Sequence of chain 1.A:
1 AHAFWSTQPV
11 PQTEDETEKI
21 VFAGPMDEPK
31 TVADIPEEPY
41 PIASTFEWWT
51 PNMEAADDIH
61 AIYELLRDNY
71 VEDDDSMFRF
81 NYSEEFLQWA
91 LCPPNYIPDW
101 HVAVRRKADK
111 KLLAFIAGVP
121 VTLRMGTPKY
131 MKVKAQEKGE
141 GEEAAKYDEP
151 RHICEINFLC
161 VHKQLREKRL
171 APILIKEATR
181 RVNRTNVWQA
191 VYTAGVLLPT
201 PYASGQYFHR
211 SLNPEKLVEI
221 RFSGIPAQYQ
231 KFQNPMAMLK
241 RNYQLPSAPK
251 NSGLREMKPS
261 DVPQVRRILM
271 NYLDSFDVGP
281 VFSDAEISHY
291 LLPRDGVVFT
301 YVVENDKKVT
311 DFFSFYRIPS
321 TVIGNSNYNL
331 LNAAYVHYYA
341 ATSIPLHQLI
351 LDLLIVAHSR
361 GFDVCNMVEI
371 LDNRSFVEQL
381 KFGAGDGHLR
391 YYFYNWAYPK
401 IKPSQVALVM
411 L

Binding-site contacts:
Ligand atom C18 contacts residue PHE80 of chain 1.A at 3.6 Å (hydrophobic).
Ligand atom C16 contacts residue TYR316 of chain 1.A at 3.9 Å (hydrophobic).
Ligand atom O1 contacts residue PHE80 of chain 1.A at 3.7 Å.
Ligand atom C19 contacts residue TYR82 of chain 1.A at 3.6 Å (hydrophobic).
Ligand atom C11 contacts residue TYR207 of chain 1.A at 3.7 Å (hydrophobic).
Ligand atom C13 contacts residue TYR335 of chain 1.A at 3.6 Å (hydrophobic).
Ligand atom C contacts residue PHE78 of chain 1.A at 3.4 Å (hydrophobic).
Ligand atom C4 contacts residue PHE80 of chain 1.A at 3.8 Å (hydrophobic).
Ligand atom C16 contacts residue MET410 of chain 1.A at 3.6 Å (hydrophobic).
Ligand atom N1 contacts residue TYR207 of chain 1.A at 3.7 Å.
Ligand atom C2 contacts residue SER320 of chain 1.A at 3.5 Å.
Ligand atom N2 contacts residue LEU411 of chain 1.A at 2.8 Å (h-bond).
Ligand atom CL contacts residue PHE208 of chain 1.A at 3.4 Å.
Ligand atom C8 contacts residue TYR207 of chain 1.A at 3.5 Å (hydrophobic).
Ligand atom C3 contacts residue VAL71 of chain 1.A at 3.4 Å (hydrophobic).
Ligand atom O1 contacts residue TYR207 of chain 1.A at 3.5 Å (h-bond).
Ligand atom C12 contacts residue VAL368 of chain 1.A at 3.8 Å (hydrophobic).
Ligand atom C3 contacts residue PHE80 of chain 1.A at 3.8 Å (hydrophobic).
Ligand atom C4 contacts residue VAL71 of chain 1.A at 3.7 Å (hydrophobic).
Ligand atom C17 contacts residue MET410 of chain 1.A at 3.8 Å (hydrophobic).
Ligand atom O contacts residue PHE78 of chain 1.A at 3.4 Å.
Ligand atom C19 contacts residue TYR316 of chain 1.A at 3.8 Å (hydrophobic).
Ligand atom CL contacts residue HIS209 of chain 1.A at 3.6 Å.
Ligand atom C10 contacts residue TYR207 of chain 1.A at 3.6 Å (hydrophobic).
Ligand atom N contacts residue TYR207 of chain 1.A at 3.4 Å (h-bond).
Ligand atom C19 contacts residue LEU411 of chain 1.A at 3.6 Å (hydrophobic).
Ligand atom C15 contacts residue TYR316 of chain 1.A at 3.6 Å (hydrophobic).
Ligand atom C19 contacts residue ILE318 of chain 1.A at 3.7 Å (hydrophobic).
Ligand atom C18 contacts residue TYR82 of chain 1.A at 3.2 Å (hydrophobic).
Ligand atom N2 contacts residue TYR82 of chain 1.A at 3.7 Å.
Ligand atom C14 contacts residue TYR335 of chain 1.A at 3.8 Å (hydrophobic).
Ligand atom C contacts residue PHE222 of chain 1.A at 3.5 Å (hydrophobic).
Ligand atom C2 contacts residue PHE78 of chain 1.A at 3.8 Å (hydrophobic).
Ligand atom C16 contacts residue LEU411 of chain 1.A at 3.7 Å (hydrophobic).
Ligand atom CL contacts residue ASN366 of chain 1.A at 3.6 Å.
Ligand atom C18 contacts residue LEU411 of chain 1.A at 3.7 Å (hydrophobic).
Ligand atom CL contacts residue MET367 of chain 1.A at 3.4 Å.
Ligand atom C17 contacts residue LEU411 of chain 1.A at 3.5 Å (hydrophobic).
Ligand atom CL contacts residue TYR207 of chain 1.A at 3.5 Å.
Ligand atom C7 contacts residue TYR207 of chain 1.A at 3.6 Å (hydrophobic).

A small-molecule ligand and the protein it binds are described below.
Small molecule (SMILES): [H]/N=C(\Cc1cccc(OC)c1)NC(=O)c1cc(Cl)ccc1OC1CCNCC1